Sequence of chain 1.A:
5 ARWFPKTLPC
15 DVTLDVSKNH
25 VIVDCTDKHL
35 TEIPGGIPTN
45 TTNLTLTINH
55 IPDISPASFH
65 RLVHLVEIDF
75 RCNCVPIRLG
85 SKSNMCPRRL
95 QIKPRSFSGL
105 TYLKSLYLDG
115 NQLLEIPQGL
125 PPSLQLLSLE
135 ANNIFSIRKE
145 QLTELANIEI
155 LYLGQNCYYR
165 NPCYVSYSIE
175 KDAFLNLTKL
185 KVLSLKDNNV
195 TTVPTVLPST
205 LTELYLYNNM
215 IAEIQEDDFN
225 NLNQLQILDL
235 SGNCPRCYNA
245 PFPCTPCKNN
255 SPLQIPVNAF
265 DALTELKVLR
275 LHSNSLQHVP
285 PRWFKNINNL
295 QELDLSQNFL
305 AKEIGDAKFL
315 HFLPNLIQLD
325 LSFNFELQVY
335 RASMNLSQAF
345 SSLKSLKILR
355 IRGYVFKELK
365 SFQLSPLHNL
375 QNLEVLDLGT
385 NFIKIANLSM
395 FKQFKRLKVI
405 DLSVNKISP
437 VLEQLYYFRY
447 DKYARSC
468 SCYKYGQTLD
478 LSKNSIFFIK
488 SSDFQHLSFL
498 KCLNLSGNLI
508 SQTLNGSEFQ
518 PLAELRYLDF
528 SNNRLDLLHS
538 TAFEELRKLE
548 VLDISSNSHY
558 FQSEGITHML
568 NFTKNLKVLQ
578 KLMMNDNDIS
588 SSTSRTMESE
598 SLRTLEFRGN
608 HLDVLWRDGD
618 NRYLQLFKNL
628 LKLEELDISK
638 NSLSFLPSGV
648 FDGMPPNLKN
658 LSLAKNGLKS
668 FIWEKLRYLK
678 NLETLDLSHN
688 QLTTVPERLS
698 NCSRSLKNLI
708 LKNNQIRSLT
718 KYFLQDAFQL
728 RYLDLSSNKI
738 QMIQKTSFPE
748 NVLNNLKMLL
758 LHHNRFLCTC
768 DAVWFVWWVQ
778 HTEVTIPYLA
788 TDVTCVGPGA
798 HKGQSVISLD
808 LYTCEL

Sequence of chain 1.B:
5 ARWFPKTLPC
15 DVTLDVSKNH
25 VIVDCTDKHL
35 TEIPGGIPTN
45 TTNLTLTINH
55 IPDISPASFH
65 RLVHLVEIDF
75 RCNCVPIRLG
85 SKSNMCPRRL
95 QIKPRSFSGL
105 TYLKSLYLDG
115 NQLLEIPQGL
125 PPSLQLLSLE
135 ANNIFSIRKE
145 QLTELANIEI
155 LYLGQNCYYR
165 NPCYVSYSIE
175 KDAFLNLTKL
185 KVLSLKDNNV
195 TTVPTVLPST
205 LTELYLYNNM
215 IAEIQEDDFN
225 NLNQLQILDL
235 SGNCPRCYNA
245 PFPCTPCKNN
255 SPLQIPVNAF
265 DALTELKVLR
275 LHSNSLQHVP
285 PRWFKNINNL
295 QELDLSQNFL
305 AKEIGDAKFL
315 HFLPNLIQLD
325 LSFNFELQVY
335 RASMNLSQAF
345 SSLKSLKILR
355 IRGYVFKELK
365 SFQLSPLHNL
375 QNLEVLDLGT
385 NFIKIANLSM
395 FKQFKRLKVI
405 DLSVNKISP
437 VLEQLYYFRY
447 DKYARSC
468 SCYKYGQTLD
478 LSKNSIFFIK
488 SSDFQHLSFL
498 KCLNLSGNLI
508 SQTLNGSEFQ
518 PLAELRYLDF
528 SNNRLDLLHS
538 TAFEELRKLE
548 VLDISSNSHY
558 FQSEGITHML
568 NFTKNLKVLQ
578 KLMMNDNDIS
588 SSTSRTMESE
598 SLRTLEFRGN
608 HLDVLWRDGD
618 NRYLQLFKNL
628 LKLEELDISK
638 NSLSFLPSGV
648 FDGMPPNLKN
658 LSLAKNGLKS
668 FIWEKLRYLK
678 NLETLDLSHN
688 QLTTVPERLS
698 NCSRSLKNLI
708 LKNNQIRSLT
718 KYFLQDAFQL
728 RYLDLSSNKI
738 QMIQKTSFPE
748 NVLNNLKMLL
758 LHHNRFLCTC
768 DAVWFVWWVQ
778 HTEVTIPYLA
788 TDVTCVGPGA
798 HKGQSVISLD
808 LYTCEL

Binding-site contacts:
Ligand atom O5' contacts residue GLY562 of chain 1.A at 3.7 Å.
Ligand atom O2' contacts residue LEU535 of chain 1.A at 3.8 Å.
Ligand atom N6 contacts residue THR510 of chain 1.A at 3.7 Å.
Ligand atom C5' contacts residue PHE386 of chain 1.B at 3.8 Å (hydrophobic).
Ligand atom N1 contacts residue ASP533 of chain 1.A at 3.0 Å (salt-bridge).
Ligand atom C5 contacts residue PHE386 of chain 1.B at 3.7 Å (hydrophobic).
Ligand atom O3P contacts residue GLN332 of chain 1.B at 3.1 Å (h-bond).
Ligand atom N1 contacts residue THR510 of chain 1.A at 3.4 Å.
Ligand atom N1 contacts residue PHE386 of chain 1.B at 3.6 Å.
Ligand atom O3' contacts residue PHE329 of chain 1.B at 3.6 Å.
Ligand atom O5' contacts residue THR564 of chain 1.A at 2.9 Å (h-bond).
Ligand atom O1P contacts residue PHE329 of chain 1.B at 3.9 Å.
Ligand atom C6 contacts residue PHE386 of chain 1.B at 3.6 Å (hydrophobic).
Ligand atom N1 contacts residue LYS410 of chain 1.B at 3.9 Å.
Ligand atom O3P contacts residue TYR242 of chain 1.B at 3.1 Å (h-bond).
Ligand atom O3' contacts residue TYR242 of chain 1.B at 3.6 Å.
Ligand atom C4 contacts residue PHE386 of chain 1.B at 3.7 Å (hydrophobic).
Ligand atom O1P contacts residue LEU331 of chain 1.B at 3.8 Å.
Ligand atom C2 contacts residue LEU535 of chain 1.A at 4.0 Å (hydrophobic).
Ligand atom C4 contacts residue LEU535 of chain 1.A at 3.8 Å (hydrophobic).
Ligand atom C5 contacts residue LEU535 of chain 1.A at 3.9 Å (hydrophobic).
Ligand atom N3 contacts residue PHE386 of chain 1.B at 3.3 Å.
Ligand atom O1P contacts residue GLN332 of chain 1.B at 2.8 Å (h-bond).
Ligand atom O5' contacts residue PHE386 of chain 1.B at 3.6 Å.
Ligand atom C5' contacts residue ILE563 of chain 1.A at 4.0 Å (hydrophobic).
Ligand atom C8 contacts residue VAL359 of chain 1.B at 4.0 Å (hydrophobic).
Ligand atom C6 contacts residue THR510 of chain 1.A at 3.7 Å.
Ligand atom C2 contacts residue ASP533 of chain 1.A at 3.3 Å.
Ligand atom O4' contacts residue PHE386 of chain 1.B at 3.3 Å.
Ligand atom C2 contacts residue PHE386 of chain 1.B at 3.3 Å (hydrophobic).
Ligand atom N3 contacts residue LEU535 of chain 1.A at 3.9 Å.
Ligand atom C8 contacts residue TYR334 of chain 1.B at 3.9 Å (hydrophobic).
Ligand atom C3' contacts residue THR564 of chain 1.A at 3.4 Å.
Ligand atom C2' contacts residue LEU535 of chain 1.A at 3.6 Å (hydrophobic).
Ligand atom N7 contacts residue TYR334 of chain 1.B at 3.3 Å.
Ligand atom O5' contacts residue ILE563 of chain 1.A at 3.5 Å.
Ligand atom O3' contacts residue THR564 of chain 1.A at 3.8 Å.
Ligand atom C4' contacts residue PHE329 of chain 1.B at 4.0 Å (hydrophobic).
Ligand atom C5' contacts residue THR564 of chain 1.A at 3.7 Å.
Ligand atom C5' contacts residue GLY562 of chain 1.A at 3.1 Å.

The protein below binds the small molecule below.
Small molecule (SMILES): Nc1ncnc2c1ncn2[C@@H]1O[C@H](CO)[C@H]2OP(=O)(O)O[C@H]21